The small molecule below binds the protein below.
Small molecule (SMILES): CC(=O)N[C@H]1[C@H](O[C@H]2[C@H](O)[C@@H](NC(C)=O)CO[C@@H]2CO)O[C@H](CO)[C@@H](O[C@@H]2O[C@H](CO)[C@@H](O)[C@H](O)[C@@H]2O)[C@@H]1O

Binding-site contacts:
Ligand atom O5 contacts residue ASN30 of chain 3.A at 2.4 Å (h-bond).
Ligand atom O6 contacts residue THR32 of chain 3.A at 4.2 Å.
Ligand atom C3 contacts residue ASN30 of chain 3.A at 3.7 Å.
Ligand atom C1 contacts residue ASN30 of chain 3.A at 1.4 Å.
Ligand atom O7 contacts residue LEU373 of chain 3.A at 4.4 Å.
Ligand atom C8 contacts residue ASN30 of chain 3.A at 4.1 Å.
Ligand atom C5 contacts residue ASN30 of chain 3.A at 3.7 Å.
Ligand atom O5 contacts residue ALA31 of chain 3.A at 4.5 Å.
Ligand atom C6 contacts residue THR32 of chain 3.A at 3.9 Å.
Ligand atom C5 contacts residue THR310 of chain 3.A at 4.5 Å.
Ligand atom C7 contacts residue ASN30 of chain 3.A at 2.9 Å.
Ligand atom O7 contacts residue ASN30 of chain 3.A at 2.8 Å (h-bond).
Ligand atom O6 contacts residue THR310 of chain 3.A at 3.5 Å.
Ligand atom N2 contacts residue ASN30 of chain 3.A at 2.7 Å (h-bond).
Ligand atom C4 contacts residue ASN30 of chain 3.A at 4.2 Å.
Ligand atom C1 contacts residue THR310 of chain 3.A at 4.1 Å.
Ligand atom O5 contacts residue THR310 of chain 3.A at 3.4 Å (h-bond).
Ligand atom C8 contacts residue THR32 of chain 3.A at 4.0 Å.
Ligand atom C6 contacts residue THR310 of chain 3.A at 4.2 Å.
Ligand atom C2 contacts residue ASN30 of chain 3.A at 2.4 Å.
Ligand atom O6 contacts residue LEU373 of chain 3.A at 4.0 Å.

Sequence of chain 3.A:
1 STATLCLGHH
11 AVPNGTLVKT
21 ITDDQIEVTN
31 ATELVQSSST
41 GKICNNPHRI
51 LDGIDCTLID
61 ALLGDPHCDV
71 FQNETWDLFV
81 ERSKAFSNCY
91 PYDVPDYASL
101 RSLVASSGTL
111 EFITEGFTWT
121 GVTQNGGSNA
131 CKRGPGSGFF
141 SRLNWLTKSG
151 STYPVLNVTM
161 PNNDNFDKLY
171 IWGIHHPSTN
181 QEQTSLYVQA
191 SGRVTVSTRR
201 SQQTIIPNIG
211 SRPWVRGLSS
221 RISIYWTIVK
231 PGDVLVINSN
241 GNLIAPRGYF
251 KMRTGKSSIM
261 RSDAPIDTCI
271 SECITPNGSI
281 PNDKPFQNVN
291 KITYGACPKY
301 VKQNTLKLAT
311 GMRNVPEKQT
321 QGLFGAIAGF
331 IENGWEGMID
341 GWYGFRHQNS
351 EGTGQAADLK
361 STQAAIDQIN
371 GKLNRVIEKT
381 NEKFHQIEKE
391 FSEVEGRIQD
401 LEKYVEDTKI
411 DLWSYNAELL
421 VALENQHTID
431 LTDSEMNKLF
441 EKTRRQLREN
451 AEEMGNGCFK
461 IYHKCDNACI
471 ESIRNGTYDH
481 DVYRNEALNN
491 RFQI